Binding-site contacts:
Ligand atom C5 contacts residue GLU255 of chain 1.C at 3.9 Å.
Ligand atom O7 contacts residue ASN256 of chain 1.C at 3.3 Å (h-bond).
Ligand atom O5 contacts residue GLU255 of chain 1.C at 3.7 Å.
Ligand atom C6 contacts residue GLU255 of chain 1.C at 4.1 Å.
Ligand atom C4 contacts residue ASN256 of chain 1.C at 4.2 Å.
Ligand atom C1 contacts residue ASN256 of chain 1.C at 1.4 Å.
Ligand atom C8 contacts residue ASN256 of chain 1.C at 4.4 Å.
Ligand atom O5 contacts residue ASN256 of chain 1.C at 2.4 Å (h-bond).
Ligand atom C1 contacts residue GLU255 of chain 1.C at 4.1 Å.
Ligand atom O6 contacts residue GLU255 of chain 1.C at 4.4 Å.
Ligand atom C7 contacts residue ASN256 of chain 1.C at 3.3 Å.
Ligand atom C3 contacts residue ASN256 of chain 1.C at 3.8 Å.
Ligand atom C5 contacts residue ASN256 of chain 1.C at 3.7 Å.
Ligand atom C2 contacts residue ASN256 of chain 1.C at 2.4 Å.
Ligand atom N2 contacts residue ASN256 of chain 1.C at 2.8 Å (h-bond).

This small molecule binds to this protein.
Small molecule (SMILES): CC(=O)N[C@H]1[C@H](O[C@H]2[C@H](O)[C@@H](NC(C)=O)CO[C@@H]2CO)O[C@H](CO)[C@@H](O)[C@@H]1O

Sequence of chain 1.C:
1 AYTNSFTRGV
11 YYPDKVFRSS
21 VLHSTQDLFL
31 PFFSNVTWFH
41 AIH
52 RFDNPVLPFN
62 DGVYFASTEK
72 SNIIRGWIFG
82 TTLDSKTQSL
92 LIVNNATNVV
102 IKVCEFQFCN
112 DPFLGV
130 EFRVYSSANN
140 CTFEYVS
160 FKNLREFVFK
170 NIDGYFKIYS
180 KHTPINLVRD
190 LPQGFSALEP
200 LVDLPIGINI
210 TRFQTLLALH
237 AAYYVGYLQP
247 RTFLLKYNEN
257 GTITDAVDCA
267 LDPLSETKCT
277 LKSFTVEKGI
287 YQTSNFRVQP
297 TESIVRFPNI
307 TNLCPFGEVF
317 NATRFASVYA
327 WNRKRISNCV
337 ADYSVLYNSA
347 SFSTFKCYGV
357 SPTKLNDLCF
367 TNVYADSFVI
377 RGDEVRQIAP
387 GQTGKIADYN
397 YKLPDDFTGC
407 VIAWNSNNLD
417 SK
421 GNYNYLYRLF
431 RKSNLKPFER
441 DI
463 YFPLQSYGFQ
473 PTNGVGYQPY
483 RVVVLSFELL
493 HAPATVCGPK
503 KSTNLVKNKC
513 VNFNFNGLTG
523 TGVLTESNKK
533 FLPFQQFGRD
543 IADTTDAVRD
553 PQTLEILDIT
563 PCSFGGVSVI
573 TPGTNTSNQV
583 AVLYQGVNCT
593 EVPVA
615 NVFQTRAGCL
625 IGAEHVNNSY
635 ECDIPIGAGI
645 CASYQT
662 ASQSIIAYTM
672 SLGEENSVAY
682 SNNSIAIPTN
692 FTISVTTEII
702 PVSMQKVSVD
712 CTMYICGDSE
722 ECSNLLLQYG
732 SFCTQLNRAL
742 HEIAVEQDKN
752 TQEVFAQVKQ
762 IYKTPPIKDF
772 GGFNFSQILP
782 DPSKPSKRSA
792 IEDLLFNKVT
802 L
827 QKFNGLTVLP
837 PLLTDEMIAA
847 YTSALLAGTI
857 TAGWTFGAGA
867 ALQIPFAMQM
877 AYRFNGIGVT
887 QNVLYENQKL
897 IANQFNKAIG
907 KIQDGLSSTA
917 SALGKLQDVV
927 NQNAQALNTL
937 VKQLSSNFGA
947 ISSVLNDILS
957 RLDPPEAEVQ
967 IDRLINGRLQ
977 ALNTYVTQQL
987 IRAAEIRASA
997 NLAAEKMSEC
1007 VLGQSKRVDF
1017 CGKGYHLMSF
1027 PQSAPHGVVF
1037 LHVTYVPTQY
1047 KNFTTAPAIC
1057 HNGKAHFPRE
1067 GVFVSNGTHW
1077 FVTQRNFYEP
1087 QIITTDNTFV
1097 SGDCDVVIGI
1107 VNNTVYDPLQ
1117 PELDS